Sequence of chain 1.C:
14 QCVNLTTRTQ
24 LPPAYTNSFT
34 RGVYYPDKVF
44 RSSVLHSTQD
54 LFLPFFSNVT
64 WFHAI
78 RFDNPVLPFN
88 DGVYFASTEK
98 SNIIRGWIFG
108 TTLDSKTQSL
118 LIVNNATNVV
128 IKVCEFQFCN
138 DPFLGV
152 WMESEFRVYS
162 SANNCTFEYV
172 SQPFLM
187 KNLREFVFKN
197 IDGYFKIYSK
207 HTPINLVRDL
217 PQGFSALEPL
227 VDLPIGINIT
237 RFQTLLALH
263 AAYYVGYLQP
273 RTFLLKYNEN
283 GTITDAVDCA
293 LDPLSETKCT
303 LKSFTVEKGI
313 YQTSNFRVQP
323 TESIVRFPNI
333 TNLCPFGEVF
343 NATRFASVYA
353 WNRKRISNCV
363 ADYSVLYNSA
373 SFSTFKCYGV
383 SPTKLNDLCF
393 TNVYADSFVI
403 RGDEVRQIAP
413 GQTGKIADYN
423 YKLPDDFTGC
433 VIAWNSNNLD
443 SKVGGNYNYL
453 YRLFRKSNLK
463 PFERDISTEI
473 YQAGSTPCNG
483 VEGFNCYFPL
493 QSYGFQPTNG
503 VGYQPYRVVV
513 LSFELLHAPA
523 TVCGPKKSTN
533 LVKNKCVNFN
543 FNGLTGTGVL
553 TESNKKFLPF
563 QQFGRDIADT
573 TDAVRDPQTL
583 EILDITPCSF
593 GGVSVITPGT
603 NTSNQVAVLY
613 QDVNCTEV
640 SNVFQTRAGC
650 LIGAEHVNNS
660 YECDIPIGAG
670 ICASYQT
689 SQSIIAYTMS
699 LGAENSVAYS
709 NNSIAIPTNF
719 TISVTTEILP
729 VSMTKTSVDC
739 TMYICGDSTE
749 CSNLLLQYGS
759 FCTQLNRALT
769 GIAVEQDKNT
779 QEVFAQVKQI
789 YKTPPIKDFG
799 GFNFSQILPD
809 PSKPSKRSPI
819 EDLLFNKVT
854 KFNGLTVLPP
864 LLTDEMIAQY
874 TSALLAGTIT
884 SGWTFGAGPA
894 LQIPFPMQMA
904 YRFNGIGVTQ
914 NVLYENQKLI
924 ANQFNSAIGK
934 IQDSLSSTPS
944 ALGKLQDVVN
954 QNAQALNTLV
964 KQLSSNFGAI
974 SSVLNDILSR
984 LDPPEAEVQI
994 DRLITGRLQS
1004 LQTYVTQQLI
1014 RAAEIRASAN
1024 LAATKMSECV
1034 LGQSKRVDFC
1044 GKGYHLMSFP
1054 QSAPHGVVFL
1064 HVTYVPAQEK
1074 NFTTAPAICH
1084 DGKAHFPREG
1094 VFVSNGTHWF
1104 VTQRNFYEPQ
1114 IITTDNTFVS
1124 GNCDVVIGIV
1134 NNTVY

Binding-site contacts:
Ligand atom N2 contacts residue ASN1134 of chain 1.C at 2.9 Å (h-bond).
Ligand atom C6 contacts residue CYS1082 of chain 1.C at 4.3 Å (hydrophobic).
Ligand atom C3 contacts residue ASN1134 of chain 1.C at 3.8 Å.
Ligand atom C1 contacts residue CYS1082 of chain 1.C at 4.1 Å (hydrophobic).
Ligand atom C7 contacts residue ASN1134 of chain 1.C at 3.5 Å.
Ligand atom C2 contacts residue ASN1134 of chain 1.C at 2.5 Å.
Ligand atom O6 contacts residue CYS1126 of chain 1.C at 3.5 Å (h-bond).
Ligand atom C4 contacts residue ASN1134 of chain 1.C at 4.2 Å.
Ligand atom O5 contacts residue ASN1134 of chain 1.C at 2.4 Å (h-bond).
Ligand atom O5 contacts residue CYS1082 of chain 1.C at 3.8 Å.
Ligand atom O6 contacts residue CYS1082 of chain 1.C at 3.4 Å (h-bond).
Ligand atom C8 contacts residue ASN1134 of chain 1.C at 4.2 Å.
Ligand atom C5 contacts residue ASN1134 of chain 1.C at 3.6 Å.
Ligand atom C5 contacts residue CYS1082 of chain 1.C at 4.1 Å (hydrophobic).
Ligand atom C1 contacts residue ASN1134 of chain 1.C at 1.4 Å.
Ligand atom O7 contacts residue ASN1134 of chain 1.C at 3.6 Å.
Ligand atom O6 contacts residue GLY1085 of chain 1.C at 4.2 Å.

A protein and the small-molecule ligand that binds it are described below.
Small molecule (SMILES): CC(=O)N[C@@H]1[C@@H](O)[C@H](O)[C@@H](CO)O[C@H]1O